Sequence of chain 3.A:
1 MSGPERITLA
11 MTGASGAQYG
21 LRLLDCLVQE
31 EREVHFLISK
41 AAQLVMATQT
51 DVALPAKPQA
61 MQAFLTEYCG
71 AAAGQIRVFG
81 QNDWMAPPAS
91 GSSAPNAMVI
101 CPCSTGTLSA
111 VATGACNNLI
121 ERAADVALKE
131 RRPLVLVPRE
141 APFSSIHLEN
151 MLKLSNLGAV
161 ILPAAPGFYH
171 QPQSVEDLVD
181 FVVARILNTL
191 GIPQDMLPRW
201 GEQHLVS

Sequence of chain 1.A:
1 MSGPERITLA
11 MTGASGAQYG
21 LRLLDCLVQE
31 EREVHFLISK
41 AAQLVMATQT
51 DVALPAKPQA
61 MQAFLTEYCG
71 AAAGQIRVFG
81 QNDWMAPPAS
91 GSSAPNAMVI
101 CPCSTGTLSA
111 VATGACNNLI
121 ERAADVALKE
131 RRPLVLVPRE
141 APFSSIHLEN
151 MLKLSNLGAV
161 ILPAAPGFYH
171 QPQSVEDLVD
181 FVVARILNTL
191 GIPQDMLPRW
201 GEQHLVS

Binding-site contacts:
Ligand atom PAJ contacts residue ARG122 of chain 8.A at 3.8 Å.
Ligand atom OAC contacts residue GLU140 of chain 1.A at 3.8 Å.
Ligand atom CAB contacts residue TYR169 of chain 3.A at 3.7 Å (hydrophobic).
Ligand atom PAJ contacts residue LYS129 of chain 8.A at 3.7 Å.
Ligand atom OAD contacts residue GLU140 of chain 1.A at 3.8 Å.
Ligand atom CAA contacts residue FMN1 of chain 3.C at 3.6 Å.
Ligand atom CAB contacts residue TRP200 of chain 3.A at 3.8 Å (hydrophobic).
Ligand atom OAH contacts residue TYR169 of chain 3.A at 3.8 Å.
Ligand atom CAI contacts residue SER90 of chain 8.A at 3.6 Å.
Ligand atom OAC contacts residue ARG185 of chain 3.A at 3.1 Å (salt-bridge).
Ligand atom OAC contacts residue ARG139 of chain 1.A at 3.2 Å (salt-bridge).
Ligand atom CAG contacts residue FMN1 of chain 3.C at 3.4 Å.
Ligand atom CAG contacts residue ARG122 of chain 8.A at 3.7 Å.
Ligand atom PAJ contacts residue SER90 of chain 8.A at 3.7 Å.
Ligand atom PAJ contacts residue ARG185 of chain 3.A at 3.6 Å.
Ligand atom PAJ contacts residue TYR169 of chain 3.A at 3.8 Å.
Ligand atom OAD contacts residue LYS129 of chain 8.A at 2.7 Å (salt-bridge).
Ligand atom OAC contacts residue TYR169 of chain 3.A at 3.0 Å (h-bond).
Ligand atom OAE contacts residue ARG139 of chain 1.A at 3.7 Å.
Ligand atom CAF contacts residue FMN1 of chain 3.C at 3.4 Å.
Ligand atom CAA contacts residue TRP84 of chain 8.A at 3.4 Å (hydrophobic).
Ligand atom CAF contacts residue ALA89 of chain 8.A at 3.5 Å (hydrophobic).
Ligand atom OAH contacts residue GLY91 of chain 8.A at 3.9 Å.
Ligand atom CAI contacts residue FMN1 of chain 3.C at 3.6 Å.
Ligand atom CAF contacts residue ARG122 of chain 8.A at 3.6 Å.
Ligand atom OAH contacts residue SER90 of chain 8.A at 2.8 Å (h-bond).
Ligand atom OAE contacts residue ARG122 of chain 8.A at 2.9 Å (salt-bridge).
Ligand atom CAG contacts residue SER90 of chain 8.A at 3.8 Å.
Ligand atom OAD contacts residue SER90 of chain 8.A at 3.6 Å (h-bond).
Ligand atom OAD contacts residue GLY91 of chain 8.A at 2.8 Å (h-bond).
Ligand atom OAE contacts residue LYS129 of chain 8.A at 3.8 Å.
Ligand atom CAA contacts residue TRP200 of chain 3.A at 3.7 Å (hydrophobic).
Ligand atom PAJ contacts residue GLU140 of chain 1.A at 3.5 Å.
Ligand atom OAH contacts residue ARG122 of chain 8.A at 3.4 Å (salt-bridge).
Ligand atom CAA contacts residue ALA89 of chain 8.A at 3.8 Å (hydrophobic).
Ligand atom CAF contacts residue SER90 of chain 8.A at 3.7 Å.
Ligand atom CAG contacts residue TYR169 of chain 3.A at 3.6 Å (hydrophobic).
Ligand atom OAE contacts residue GLU140 of chain 1.A at 2.4 Å (salt-bridge).
Ligand atom CAB contacts residue FMN1 of chain 3.C at 3.7 Å.
Ligand atom OAD contacts residue ARG185 of chain 3.A at 2.7 Å (salt-bridge).

Sequence of chain 8.A:
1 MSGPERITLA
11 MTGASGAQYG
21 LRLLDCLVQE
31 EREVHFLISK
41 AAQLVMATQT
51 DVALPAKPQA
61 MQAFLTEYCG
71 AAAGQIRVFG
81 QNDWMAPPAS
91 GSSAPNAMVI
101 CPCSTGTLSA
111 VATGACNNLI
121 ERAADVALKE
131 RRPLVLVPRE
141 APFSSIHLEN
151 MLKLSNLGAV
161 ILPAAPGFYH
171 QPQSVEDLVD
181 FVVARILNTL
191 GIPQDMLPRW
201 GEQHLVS

This small molecule binds to this protein.
Small molecule (SMILES): CC(C)=CCOP(=O)(O)O